This small molecule binds to this protein.
Small molecule (SMILES): CC(=O)N[C@@H]1[C@@H](O)[C@H](O)[C@@H](CO)O[C@H]1O

Binding-site contacts:
Ligand atom C1 contacts residue ASN122 of chain 1.A at 1.4 Å.
Ligand atom C7 contacts residue THR124 of chain 1.A at 3.9 Å.
Ligand atom N2 contacts residue THR124 of chain 1.A at 3.3 Å.
Ligand atom C1 contacts residue VAL127 of chain 1.A at 4.4 Å (hydrophobic).
Ligand atom O6 contacts residue VAL127 of chain 1.A at 4.2 Å.
Ligand atom C2 contacts residue ASN122 of chain 1.A at 2.5 Å.
Ligand atom C5 contacts residue VAL127 of chain 1.A at 3.6 Å (hydrophobic).
Ligand atom N2 contacts residue ASN122 of chain 1.A at 2.9 Å (h-bond).
Ligand atom O5 contacts residue ASN122 of chain 1.A at 2.4 Å (h-bond).
Ligand atom C3 contacts residue ASN122 of chain 1.A at 3.8 Å.
Ligand atom C6 contacts residue VAL127 of chain 1.A at 3.8 Å (hydrophobic).
Ligand atom C1 contacts residue THR124 of chain 1.A at 4.0 Å.
Ligand atom C8 contacts residue THR124 of chain 1.A at 3.5 Å.
Ligand atom O5 contacts residue VAL127 of chain 1.A at 3.9 Å.
Ligand atom C4 contacts residue ASN122 of chain 1.A at 4.3 Å.
Ligand atom C7 contacts residue ASN122 of chain 1.A at 4.0 Å.
Ligand atom O4 contacts residue VAL171 of chain 1.A at 4.3 Å.
Ligand atom C2 contacts residue THR124 of chain 1.A at 4.3 Å.
Ligand atom C5 contacts residue ASN122 of chain 1.A at 3.7 Å.

Sequence of chain 1.A:
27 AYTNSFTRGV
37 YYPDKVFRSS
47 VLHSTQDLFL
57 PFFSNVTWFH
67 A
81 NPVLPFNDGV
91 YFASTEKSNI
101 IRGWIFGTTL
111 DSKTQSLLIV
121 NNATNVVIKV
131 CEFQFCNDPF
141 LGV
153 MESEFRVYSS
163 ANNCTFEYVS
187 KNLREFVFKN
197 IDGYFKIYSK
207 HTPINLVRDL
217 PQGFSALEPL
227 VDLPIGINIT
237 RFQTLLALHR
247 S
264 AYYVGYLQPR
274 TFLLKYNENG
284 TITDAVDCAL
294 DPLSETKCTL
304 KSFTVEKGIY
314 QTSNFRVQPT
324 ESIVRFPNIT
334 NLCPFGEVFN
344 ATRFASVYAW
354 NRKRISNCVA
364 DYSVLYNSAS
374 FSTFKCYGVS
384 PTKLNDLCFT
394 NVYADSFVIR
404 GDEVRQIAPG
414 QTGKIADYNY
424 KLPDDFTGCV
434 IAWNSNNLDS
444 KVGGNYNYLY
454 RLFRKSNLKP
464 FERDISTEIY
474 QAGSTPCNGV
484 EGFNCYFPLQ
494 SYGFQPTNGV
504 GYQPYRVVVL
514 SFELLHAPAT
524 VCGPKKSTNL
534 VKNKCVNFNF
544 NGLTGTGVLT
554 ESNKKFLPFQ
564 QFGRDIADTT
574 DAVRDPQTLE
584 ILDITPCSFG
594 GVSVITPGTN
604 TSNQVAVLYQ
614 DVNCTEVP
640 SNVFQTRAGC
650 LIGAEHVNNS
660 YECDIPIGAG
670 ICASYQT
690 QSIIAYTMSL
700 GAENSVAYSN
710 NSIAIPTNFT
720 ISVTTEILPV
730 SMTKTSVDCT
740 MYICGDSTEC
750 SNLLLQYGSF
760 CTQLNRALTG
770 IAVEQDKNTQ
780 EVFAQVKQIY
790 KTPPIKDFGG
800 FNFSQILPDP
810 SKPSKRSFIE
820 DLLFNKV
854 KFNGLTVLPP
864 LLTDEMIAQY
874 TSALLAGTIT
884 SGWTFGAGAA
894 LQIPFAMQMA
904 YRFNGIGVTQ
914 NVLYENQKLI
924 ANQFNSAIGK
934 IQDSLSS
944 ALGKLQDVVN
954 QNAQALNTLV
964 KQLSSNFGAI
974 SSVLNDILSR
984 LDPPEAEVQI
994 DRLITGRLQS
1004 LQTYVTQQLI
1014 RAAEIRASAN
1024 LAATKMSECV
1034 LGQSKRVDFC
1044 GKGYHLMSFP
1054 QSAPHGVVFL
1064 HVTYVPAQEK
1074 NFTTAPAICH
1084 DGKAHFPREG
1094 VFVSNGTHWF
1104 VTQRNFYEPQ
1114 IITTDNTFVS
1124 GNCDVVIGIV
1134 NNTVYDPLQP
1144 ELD